A protein and the small-molecule ligand that binds it are described below.
Small molecule (SMILES): O=c1[nH]c2cc(C(F)(F)F)c(N3CCOCC3)cc2n(CP(=O)(O)O)c1=O

Sequence of chain 1.D:
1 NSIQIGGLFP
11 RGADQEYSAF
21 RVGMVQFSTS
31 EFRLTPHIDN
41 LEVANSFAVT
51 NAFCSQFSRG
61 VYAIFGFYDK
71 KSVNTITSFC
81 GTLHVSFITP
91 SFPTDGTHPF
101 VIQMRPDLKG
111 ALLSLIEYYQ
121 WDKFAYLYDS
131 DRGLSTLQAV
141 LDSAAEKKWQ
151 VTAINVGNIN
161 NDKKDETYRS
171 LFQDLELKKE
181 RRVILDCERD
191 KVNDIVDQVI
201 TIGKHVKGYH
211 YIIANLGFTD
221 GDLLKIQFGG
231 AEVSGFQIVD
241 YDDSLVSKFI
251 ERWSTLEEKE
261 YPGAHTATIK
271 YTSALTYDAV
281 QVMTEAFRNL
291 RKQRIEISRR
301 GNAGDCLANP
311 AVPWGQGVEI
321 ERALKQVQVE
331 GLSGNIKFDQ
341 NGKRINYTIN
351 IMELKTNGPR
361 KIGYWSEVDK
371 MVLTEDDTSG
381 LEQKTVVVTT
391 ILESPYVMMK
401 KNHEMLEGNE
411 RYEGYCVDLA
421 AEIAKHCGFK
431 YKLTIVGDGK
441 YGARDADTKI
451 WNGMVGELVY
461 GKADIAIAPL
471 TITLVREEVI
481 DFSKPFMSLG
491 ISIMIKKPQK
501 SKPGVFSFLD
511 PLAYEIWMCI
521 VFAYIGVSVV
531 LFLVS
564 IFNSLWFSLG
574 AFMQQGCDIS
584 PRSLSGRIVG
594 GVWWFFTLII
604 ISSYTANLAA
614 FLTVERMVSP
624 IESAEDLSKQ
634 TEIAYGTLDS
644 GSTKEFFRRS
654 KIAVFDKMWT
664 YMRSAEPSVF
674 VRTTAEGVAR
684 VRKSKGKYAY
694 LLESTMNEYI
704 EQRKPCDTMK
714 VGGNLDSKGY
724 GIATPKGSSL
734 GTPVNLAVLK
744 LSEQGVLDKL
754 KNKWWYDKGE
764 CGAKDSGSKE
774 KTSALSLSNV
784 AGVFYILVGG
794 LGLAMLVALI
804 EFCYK

Binding-site contacts:
Ligand atom FAF contacts residue TYR723 of chain 1.D at 3.2 Å.
Ligand atom CAS contacts residue TYR441 of chain 1.D at 2.9 Å (hydrophobic).
Ligand atom CAV contacts residue PRO469 of chain 1.D at 3.5 Å (hydrophobic).
Ligand atom FAF contacts residue GLU696 of chain 1.D at 2.1 Å.
Ligand atom OAD contacts residue SER645 of chain 1.D at 2.4 Å (h-bond).
Ligand atom CAV contacts residue TYR441 of chain 1.D at 3.3 Å (hydrophobic).
Ligand atom CAZ contacts residue TYR723 of chain 1.D at 3.7 Å (hydrophobic).
Ligand atom OAC contacts residue GLY644 of chain 1.D at 3.2 Å.
Ligand atom OAA contacts residue LEU470 of chain 1.D at 3.0 Å.
Ligand atom CAZ contacts residue TYR441 of chain 1.D at 3.3 Å (hydrophobic).
Ligand atom FAH contacts residue GLU393 of chain 1.D at 3.6 Å.
Ligand atom CAS contacts residue TYR723 of chain 1.D at 3.5 Å (hydrophobic).
Ligand atom OAA contacts residue THR471 of chain 1.D at 2.4 Å (h-bond).
Ligand atom CAJ contacts residue GLU696 of chain 1.D at 3.7 Å.
Ligand atom NAP contacts residue THR471 of chain 1.D at 3.4 Å (h-bond).
Ligand atom OAA contacts residue ARG476 of chain 1.D at 2.5 Å (salt-bridge).
Ligand atom NAP contacts residue PRO469 of chain 1.D at 3.0 Å (h-bond).
Ligand atom CAT contacts residue THR471 of chain 1.D at 3.1 Å.
Ligand atom CAR contacts residue GLU696 of chain 1.D at 3.1 Å.
Ligand atom CAJ contacts residue TYR723 of chain 1.D at 3.1 Å (hydrophobic).
Ligand atom CAW contacts residue GLU696 of chain 1.D at 3.5 Å.
Ligand atom PBA contacts residue SER645 of chain 1.D at 3.1 Å.
Ligand atom CAI contacts residue TYR441 of chain 1.D at 3.4 Å (hydrophobic).
Ligand atom FAG contacts residue TYR723 of chain 1.D at 3.7 Å.
Ligand atom CAJ contacts residue PRO469 of chain 1.D at 3.2 Å (hydrophobic).
Ligand atom OAQ contacts residue THR677 of chain 1.D at 2.8 Å (h-bond).
Ligand atom NAY contacts residue TYR441 of chain 1.D at 3.5 Å.
Ligand atom CAI contacts residue GLU696 of chain 1.D at 3.2 Å.
Ligand atom OAC contacts residue SER645 of chain 1.D at 2.6 Å (h-bond).
Ligand atom CAS contacts residue GLU696 of chain 1.D at 3.2 Å.
Ligand atom CAJ contacts residue TYR441 of chain 1.D at 3.0 Å (hydrophobic).
Ligand atom CAW contacts residue TYR441 of chain 1.D at 3.1 Å (hydrophobic).
Ligand atom FAG contacts residue TYR441 of chain 1.D at 3.4 Å.
Ligand atom CAM contacts residue GLU696 of chain 1.D at 3.2 Å.
Ligand atom CAZ contacts residue GLU696 of chain 1.D at 3.1 Å.
Ligand atom OAB contacts residue ARG476 of chain 1.D at 2.7 Å (salt-bridge).
Ligand atom FAH contacts residue TYR441 of chain 1.D at 3.2 Å.
Ligand atom CAU contacts residue THR471 of chain 1.D at 3.6 Å.
Ligand atom OAE contacts residue SER645 of chain 1.D at 3.3 Å.
Ligand atom CAR contacts residue TYR441 of chain 1.D at 3.2 Å (hydrophobic).